Sequence of chain 2.A:
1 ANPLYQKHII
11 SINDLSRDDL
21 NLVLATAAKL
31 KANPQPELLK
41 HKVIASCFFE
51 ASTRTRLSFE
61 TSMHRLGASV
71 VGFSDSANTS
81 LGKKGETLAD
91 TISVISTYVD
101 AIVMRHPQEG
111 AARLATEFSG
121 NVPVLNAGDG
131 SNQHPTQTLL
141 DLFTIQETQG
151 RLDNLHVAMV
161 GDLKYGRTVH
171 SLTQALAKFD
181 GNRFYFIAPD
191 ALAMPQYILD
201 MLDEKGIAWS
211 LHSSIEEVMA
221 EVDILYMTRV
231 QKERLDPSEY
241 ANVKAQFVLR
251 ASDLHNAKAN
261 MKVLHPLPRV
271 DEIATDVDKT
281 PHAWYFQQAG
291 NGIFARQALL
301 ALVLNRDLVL

Binding-site contacts:
Ligand atom OAJ contacts residue GLN137 of chain 2.A at 2.6 Å (h-bond).
Ligand atom CAM contacts residue ARG105 of chain 2.A at 3.3 Å.
Ligand atom OAE contacts residue ARG296 of chain 2.A at 3.1 Å (salt-bridge).
Ligand atom OAD contacts residue PRO266 of chain 2.A at 3.2 Å.
Ligand atom OAF contacts residue ARG229 of chain 2.A at 3.3 Å (salt-bridge).
Ligand atom CAO contacts residue THR55 of chain 2.A at 2.7 Å.
Ligand atom PAY contacts residue ARG296 of chain 2.A at 3.6 Å.
Ligand atom NAQ contacts residue THR55 of chain 2.A at 3.5 Å (h-bond).
Ligand atom CAS contacts residue THR168 of chain 2.A at 3.5 Å.
Ligand atom CAN contacts residue ARG229 of chain 2.A at 3.8 Å.
Ligand atom CAT contacts residue HIS134 of chain 2.A at 3.7 Å.
Ligand atom OAC contacts residue PRO266 of chain 2.A at 3.7 Å.
Ligand atom PAX contacts residue ARG229 of chain 2.A at 2.9 Å.
Ligand atom CAT contacts residue THR55 of chain 2.A at 3.5 Å.
Ligand atom CAT contacts residue GLN137 of chain 2.A at 3.4 Å.
Ligand atom OAH contacts residue LEU267 of chain 2.A at 2.9 Å (h-bond).
Ligand atom OAC contacts residue GLN137 of chain 2.A at 2.4 Å (h-bond).
Ligand atom OAC contacts residue HIS134 of chain 2.A at 3.7 Å.
Ligand atom OAJ contacts residue LEU140 of chain 2.A at 3.8 Å.
Ligand atom CAR contacts residue ARG229 of chain 2.A at 3.6 Å.
Ligand atom OAI contacts residue PRO266 of chain 2.A at 3.5 Å (h-bond).
Ligand atom NAQ contacts residue HIS134 of chain 2.A at 3.8 Å.
Ligand atom CAL contacts residue ARG229 of chain 2.A at 3.8 Å.
Ligand atom CAO contacts residue GLN137 of chain 2.A at 3.8 Å.
Ligand atom CAR contacts residue LYS84 of chain 3.A at 3.3 Å.
Ligand atom OAH contacts residue ARG229 of chain 2.A at 2.3 Å (salt-bridge).
Ligand atom CAO contacts residue ARG54 of chain 2.A at 3.8 Å.
Ligand atom OAI contacts residue GLN137 of chain 2.A at 2.3 Å (h-bond).
Ligand atom OAJ contacts residue ARG296 of chain 2.A at 2.5 Å (salt-bridge).
Ligand atom OAD contacts residue ARG229 of chain 2.A at 3.0 Å (salt-bridge).
Ligand atom PAY contacts residue THR55 of chain 2.A at 3.8 Å.
Ligand atom NAP contacts residue THR168 of chain 2.A at 3.1 Å.
Ligand atom OAA contacts residue LYS84 of chain 3.A at 3.1 Å (salt-bridge).
Ligand atom PAY contacts residue GLN137 of chain 2.A at 2.8 Å.
Ligand atom OAD contacts residue THR228 of chain 2.A at 3.7 Å.
Ligand atom OAB contacts residue PRO266 of chain 2.A at 3.8 Å.
Ligand atom OAB contacts residue THR168 of chain 2.A at 2.7 Å (h-bond).
Ligand atom OAG contacts residue ARG229 of chain 2.A at 2.5 Å.
Ligand atom CAW contacts residue LYS84 of chain 3.A at 3.8 Å.
Ligand atom OAA contacts residue ARG105 of chain 2.A at 3.6 Å.

This protein binds this small molecule.
Small molecule (SMILES): O=C(CP(=O)(O)O)Nc1cc(NC(=O)CP(=O)(O)O)cc(C(=O)O)c1

Sequence of chain 3.A:
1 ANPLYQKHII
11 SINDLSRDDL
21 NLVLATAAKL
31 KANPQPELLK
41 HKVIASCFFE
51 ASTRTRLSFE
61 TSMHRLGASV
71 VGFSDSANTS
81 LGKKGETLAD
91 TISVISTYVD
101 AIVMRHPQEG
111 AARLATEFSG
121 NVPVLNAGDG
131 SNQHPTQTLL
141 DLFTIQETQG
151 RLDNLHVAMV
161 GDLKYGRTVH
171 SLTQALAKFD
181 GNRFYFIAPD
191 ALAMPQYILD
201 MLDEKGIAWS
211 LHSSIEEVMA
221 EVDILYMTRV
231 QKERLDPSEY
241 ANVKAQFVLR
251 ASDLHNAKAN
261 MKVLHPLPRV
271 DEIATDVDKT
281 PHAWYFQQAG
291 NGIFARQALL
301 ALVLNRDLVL